Binding-site contacts:
Ligand atom O7 contacts residue ASN568 of chain 1.A at 4.0 Å.
Ligand atom C8 contacts residue ASN568 of chain 1.A at 4.4 Å.
Ligand atom C1 contacts residue ASN568 of chain 1.A at 1.4 Å.
Ligand atom N2 contacts residue ASN568 of chain 1.A at 3.0 Å (h-bond).
Ligand atom C2 contacts residue ASN568 of chain 1.A at 2.4 Å.
Ligand atom O5 contacts residue ILE580 of chain 1.A at 4.4 Å.
Ligand atom O5 contacts residue ASN568 of chain 1.A at 2.3 Å (h-bond).
Ligand atom C7 contacts residue ASN568 of chain 1.A at 3.8 Å.
Ligand atom C4 contacts residue ASN568 of chain 1.A at 4.0 Å.
Ligand atom C3 contacts residue ASN568 of chain 1.A at 3.7 Å.
Ligand atom C5 contacts residue ASN568 of chain 1.A at 3.6 Å.

Sequence of chain 1.A:
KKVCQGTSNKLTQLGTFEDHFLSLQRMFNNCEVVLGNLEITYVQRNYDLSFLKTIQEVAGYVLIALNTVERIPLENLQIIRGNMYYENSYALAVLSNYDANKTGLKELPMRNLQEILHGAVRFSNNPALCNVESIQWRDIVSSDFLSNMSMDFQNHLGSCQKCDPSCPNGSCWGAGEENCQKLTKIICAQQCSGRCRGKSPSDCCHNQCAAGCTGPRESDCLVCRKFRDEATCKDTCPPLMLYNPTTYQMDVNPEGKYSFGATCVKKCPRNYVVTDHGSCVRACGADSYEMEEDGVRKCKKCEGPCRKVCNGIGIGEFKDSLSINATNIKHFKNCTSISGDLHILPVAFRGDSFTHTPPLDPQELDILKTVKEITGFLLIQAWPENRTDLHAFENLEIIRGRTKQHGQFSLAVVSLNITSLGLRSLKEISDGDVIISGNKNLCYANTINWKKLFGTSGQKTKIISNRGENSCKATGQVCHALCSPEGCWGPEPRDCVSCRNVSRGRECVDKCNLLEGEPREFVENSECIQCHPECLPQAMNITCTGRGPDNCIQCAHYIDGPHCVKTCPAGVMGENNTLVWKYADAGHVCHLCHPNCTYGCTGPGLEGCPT

The protein below binds the small molecule below.
Small molecule (SMILES): CC(=O)N[C@@H]1[C@@H](O)[C@H](O)[C@@H](CO)O[C@H]1O